Binding-site contacts:
Ligand atom C2 contacts residue ASN67 of chain 25.E at 2.5 Å.
Ligand atom O7 contacts residue MET118 of chain 25.E at 3.4 Å.
Ligand atom C1 contacts residue ASN67 of chain 25.E at 1.4 Å.
Ligand atom C7 contacts residue PHE90 of chain 25.E at 4.1 Å (hydrophobic).
Ligand atom C5 contacts residue ASN67 of chain 25.E at 3.7 Å.
Ligand atom C3 contacts residue ASN67 of chain 25.E at 3.8 Å.
Ligand atom O7 contacts residue PHE90 of chain 25.E at 3.4 Å.
Ligand atom C4 contacts residue ASN67 of chain 25.E at 4.2 Å.
Ligand atom C8 contacts residue ASN67 of chain 25.E at 3.9 Å.
Ligand atom C7 contacts residue MET118 of chain 25.E at 4.1 Å (hydrophobic).
Ligand atom O7 contacts residue ARG89 of chain 25.E at 3.8 Å.
Ligand atom O7 contacts residue ASN67 of chain 25.E at 4.5 Å.
Ligand atom N2 contacts residue MET118 of chain 25.E at 3.9 Å.
Ligand atom C7 contacts residue ASN67 of chain 25.E at 3.6 Å.
Ligand atom O5 contacts residue ASN67 of chain 25.E at 2.4 Å (h-bond).
Ligand atom N2 contacts residue ASN67 of chain 25.E at 2.9 Å (h-bond).

The protein below binds the small molecule below.
Small molecule (SMILES): CC(=O)N[C@@H]1[C@@H](O)[C@H](O)[C@@H](CO)O[C@H]1O

Sequence of chain 25.E:
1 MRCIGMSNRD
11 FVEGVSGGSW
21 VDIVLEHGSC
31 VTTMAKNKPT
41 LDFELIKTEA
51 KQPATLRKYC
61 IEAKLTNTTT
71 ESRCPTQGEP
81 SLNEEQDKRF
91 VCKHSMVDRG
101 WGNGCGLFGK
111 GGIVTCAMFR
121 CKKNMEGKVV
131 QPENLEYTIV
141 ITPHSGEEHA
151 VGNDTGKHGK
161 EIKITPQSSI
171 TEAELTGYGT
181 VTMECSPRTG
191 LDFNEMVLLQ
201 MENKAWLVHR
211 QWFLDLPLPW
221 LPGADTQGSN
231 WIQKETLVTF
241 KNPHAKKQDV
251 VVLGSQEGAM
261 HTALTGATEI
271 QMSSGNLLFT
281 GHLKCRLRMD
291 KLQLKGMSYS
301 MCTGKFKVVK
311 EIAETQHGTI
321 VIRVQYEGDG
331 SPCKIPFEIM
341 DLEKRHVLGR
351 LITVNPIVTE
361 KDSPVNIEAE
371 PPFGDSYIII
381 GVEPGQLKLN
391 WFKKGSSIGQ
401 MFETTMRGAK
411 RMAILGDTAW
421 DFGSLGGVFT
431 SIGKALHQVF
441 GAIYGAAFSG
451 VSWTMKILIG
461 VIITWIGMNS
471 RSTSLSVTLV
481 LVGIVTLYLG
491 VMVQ